This protein binds this small molecule.
Small molecule (SMILES): CC(=O)N[C@H]1[C@H](O[C@H]2[C@H](O)[C@@H](NC(C)=O)CO[C@@H]2CO)O[C@H](CO)[C@@H](O[C@@H]2O[C@H](CO)[C@@H](O)[C@H](O)[C@@H]2O)[C@@H]1O

Binding-site contacts:
Ligand atom C2 contacts residue ASN145 of chain 1.C at 2.3 Å.
Ligand atom C3 contacts residue ASN145 of chain 1.C at 3.7 Å.
Ligand atom C1 contacts residue THR147 of chain 1.C at 3.8 Å.
Ligand atom C1 contacts residue ASN145 of chain 1.C at 1.4 Å.
Ligand atom C4 contacts residue ASN145 of chain 1.C at 4.2 Å.
Ligand atom O5 contacts residue GLY149 of chain 1.C at 3.3 Å.
Ligand atom C1 contacts residue GLY149 of chain 1.C at 3.7 Å.
Ligand atom N2 contacts residue THR147 of chain 1.C at 4.0 Å.
Ligand atom C8 contacts residue VAL146 of chain 1.C at 3.8 Å (hydrophobic).
Ligand atom C1 contacts residue ASN150 of chain 1.C at 4.3 Å.
Ligand atom C5 contacts residue ASN145 of chain 1.C at 3.7 Å.
Ligand atom C6 contacts residue ASN150 of chain 1.C at 3.8 Å.
Ligand atom O5 contacts residue ASN150 of chain 1.C at 3.3 Å (h-bond).
Ligand atom C2 contacts residue THR147 of chain 1.C at 4.4 Å.
Ligand atom N2 contacts residue ASN145 of chain 1.C at 2.7 Å (h-bond).
Ligand atom C5 contacts residue GLY149 of chain 1.C at 3.7 Å.
Ligand atom O5 contacts residue ASN145 of chain 1.C at 2.4 Å (h-bond).
Ligand atom O6 contacts residue ASN150 of chain 1.C at 2.6 Å (h-bond).
Ligand atom O7 contacts residue ASN145 of chain 1.C at 4.1 Å.
Ligand atom C7 contacts residue ASN145 of chain 1.C at 3.6 Å.
Ligand atom O6 contacts residue GLY149 of chain 1.C at 3.4 Å.
Ligand atom C6 contacts residue GLY149 of chain 1.C at 3.8 Å.
Ligand atom C5 contacts residue ASN150 of chain 1.C at 4.2 Å.

Sequence of chain 1.C:
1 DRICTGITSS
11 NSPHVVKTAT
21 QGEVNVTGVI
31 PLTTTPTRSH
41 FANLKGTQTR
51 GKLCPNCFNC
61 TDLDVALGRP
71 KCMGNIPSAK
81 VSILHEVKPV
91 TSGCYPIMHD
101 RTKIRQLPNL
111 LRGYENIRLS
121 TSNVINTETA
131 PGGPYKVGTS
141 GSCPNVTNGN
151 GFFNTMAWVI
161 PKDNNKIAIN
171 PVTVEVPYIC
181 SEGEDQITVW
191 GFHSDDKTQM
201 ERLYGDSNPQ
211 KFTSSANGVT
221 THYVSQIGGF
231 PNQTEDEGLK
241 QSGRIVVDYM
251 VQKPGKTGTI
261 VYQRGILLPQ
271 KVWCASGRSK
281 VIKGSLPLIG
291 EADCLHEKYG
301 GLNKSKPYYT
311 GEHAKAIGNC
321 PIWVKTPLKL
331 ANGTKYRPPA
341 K